Binding-site contacts:
Ligand atom C7 contacts residue ASN200 of chain 1.D at 3.8 Å.
Ligand atom C10 contacts residue ALA239 of chain 1.E at 4.0 Å (hydrophobic).
Ligand atom C9 contacts residue LEU241 of chain 1.D at 3.8 Å (hydrophobic).
Ligand atom C11 contacts residue ALA239 of chain 1.E at 3.1 Å (hydrophobic).
Ligand atom C12 contacts residue TYR263 of chain 1.E at 3.3 Å (hydrophobic).
Ligand atom O1 contacts residue ASN200 of chain 1.D at 2.6 Å (h-bond).
Ligand atom C6 contacts residue GLU243 of chain 1.E at 3.2 Å.
Ligand atom O1 contacts residue GLU243 of chain 1.E at 2.9 Å (salt-bridge).
Ligand atom C12 contacts residue ILE259 of chain 1.E at 3.8 Å (hydrophobic).
Ligand atom C8 contacts residue PRO204 of chain 1.D at 3.9 Å (hydrophobic).
Ligand atom C5 contacts residue ALA239 of chain 1.E at 3.2 Å (hydrophobic).
Ligand atom C6 contacts residue TYR263 of chain 1.E at 3.9 Å (hydrophobic).
Ligand atom C6 contacts residue ASN200 of chain 1.D at 3.3 Å.
Ligand atom C9 contacts residue ILE201 of chain 1.D at 3.5 Å (hydrophobic).
Ligand atom C12 contacts residue ALA239 of chain 1.E at 4.0 Å (hydrophobic).
Ligand atom C3 contacts residue ILE240 of chain 1.E at 3.9 Å (hydrophobic).
Ligand atom C11 contacts residue GLU243 of chain 1.E at 3.1 Å.
Ligand atom C3 contacts residue TYR263 of chain 1.E at 3.6 Å (hydrophobic).
Ligand atom C4 contacts residue TYR263 of chain 1.E at 2.9 Å (hydrophobic).
Ligand atom C8 contacts residue ALA238 of chain 1.D at 3.8 Å (hydrophobic).
Ligand atom C12 contacts residue PRO204 of chain 1.D at 4.0 Å (hydrophobic).
Ligand atom C12 contacts residue ASN200 of chain 1.D at 3.2 Å.
Ligand atom C2 contacts residue ASN200 of chain 1.D at 3.7 Å.
Ligand atom C8 contacts residue MET205 of chain 1.D at 3.9 Å (hydrophobic).
Ligand atom C10 contacts residue GLU243 of chain 1.E at 3.3 Å.
Ligand atom C9 contacts residue ALA238 of chain 1.D at 3.4 Å (hydrophobic).
Ligand atom C4 contacts residue ILE240 of chain 1.E at 3.5 Å (hydrophobic).
Ligand atom C8 contacts residue ILE201 of chain 1.D at 4.0 Å (hydrophobic).
Ligand atom C7 contacts residue ILE201 of chain 1.D at 3.8 Å (hydrophobic).
Ligand atom C5 contacts residue TYR263 of chain 1.E at 3.1 Å (hydrophobic).
Ligand atom C3 contacts residue ILE236 of chain 1.E at 3.9 Å (hydrophobic).
Ligand atom O1 contacts residue ILE201 of chain 1.D at 3.3 Å.
Ligand atom C5 contacts residue ILE240 of chain 1.E at 3.7 Å (hydrophobic).
Ligand atom C10 contacts residue ASN200 of chain 1.D at 3.1 Å.
Ligand atom C5 contacts residue ILE236 of chain 1.E at 3.8 Å (hydrophobic).
Ligand atom O1 contacts residue LEU241 of chain 1.D at 3.8 Å.
Ligand atom C1 contacts residue ASN200 of chain 1.D at 2.8 Å.
Ligand atom C5 contacts residue GLU243 of chain 1.E at 4.0 Å.
Ligand atom C1 contacts residue GLU243 of chain 1.E at 3.4 Å.
Ligand atom C4 contacts residue ILE236 of chain 1.E at 3.4 Å (hydrophobic).

This protein binds this small molecule.
Small molecule (SMILES): CC(C)c1cccc(C(C)C)c1O

Sequence of chain 1.E:
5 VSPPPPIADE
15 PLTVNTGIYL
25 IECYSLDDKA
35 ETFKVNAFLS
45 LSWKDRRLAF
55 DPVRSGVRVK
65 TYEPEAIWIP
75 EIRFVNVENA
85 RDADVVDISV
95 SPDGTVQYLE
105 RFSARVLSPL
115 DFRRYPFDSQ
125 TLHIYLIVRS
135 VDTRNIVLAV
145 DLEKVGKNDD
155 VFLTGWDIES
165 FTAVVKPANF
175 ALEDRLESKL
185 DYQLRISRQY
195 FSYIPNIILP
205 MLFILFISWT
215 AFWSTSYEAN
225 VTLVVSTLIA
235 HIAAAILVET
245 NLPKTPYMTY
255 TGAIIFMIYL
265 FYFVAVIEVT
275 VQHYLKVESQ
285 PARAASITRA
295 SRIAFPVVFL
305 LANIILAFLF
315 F

Sequence of chain 1.D:
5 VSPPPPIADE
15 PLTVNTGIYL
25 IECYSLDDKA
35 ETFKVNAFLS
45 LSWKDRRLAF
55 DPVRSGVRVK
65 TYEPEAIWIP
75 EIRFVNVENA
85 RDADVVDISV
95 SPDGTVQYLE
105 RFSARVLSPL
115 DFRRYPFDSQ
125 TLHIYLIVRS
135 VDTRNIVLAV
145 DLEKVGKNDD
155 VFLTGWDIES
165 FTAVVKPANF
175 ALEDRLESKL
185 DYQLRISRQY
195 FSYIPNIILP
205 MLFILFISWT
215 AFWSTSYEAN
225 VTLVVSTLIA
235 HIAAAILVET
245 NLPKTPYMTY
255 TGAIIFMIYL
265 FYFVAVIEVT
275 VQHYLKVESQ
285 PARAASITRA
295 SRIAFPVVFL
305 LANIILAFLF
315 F